Sequence of chain 8.E:
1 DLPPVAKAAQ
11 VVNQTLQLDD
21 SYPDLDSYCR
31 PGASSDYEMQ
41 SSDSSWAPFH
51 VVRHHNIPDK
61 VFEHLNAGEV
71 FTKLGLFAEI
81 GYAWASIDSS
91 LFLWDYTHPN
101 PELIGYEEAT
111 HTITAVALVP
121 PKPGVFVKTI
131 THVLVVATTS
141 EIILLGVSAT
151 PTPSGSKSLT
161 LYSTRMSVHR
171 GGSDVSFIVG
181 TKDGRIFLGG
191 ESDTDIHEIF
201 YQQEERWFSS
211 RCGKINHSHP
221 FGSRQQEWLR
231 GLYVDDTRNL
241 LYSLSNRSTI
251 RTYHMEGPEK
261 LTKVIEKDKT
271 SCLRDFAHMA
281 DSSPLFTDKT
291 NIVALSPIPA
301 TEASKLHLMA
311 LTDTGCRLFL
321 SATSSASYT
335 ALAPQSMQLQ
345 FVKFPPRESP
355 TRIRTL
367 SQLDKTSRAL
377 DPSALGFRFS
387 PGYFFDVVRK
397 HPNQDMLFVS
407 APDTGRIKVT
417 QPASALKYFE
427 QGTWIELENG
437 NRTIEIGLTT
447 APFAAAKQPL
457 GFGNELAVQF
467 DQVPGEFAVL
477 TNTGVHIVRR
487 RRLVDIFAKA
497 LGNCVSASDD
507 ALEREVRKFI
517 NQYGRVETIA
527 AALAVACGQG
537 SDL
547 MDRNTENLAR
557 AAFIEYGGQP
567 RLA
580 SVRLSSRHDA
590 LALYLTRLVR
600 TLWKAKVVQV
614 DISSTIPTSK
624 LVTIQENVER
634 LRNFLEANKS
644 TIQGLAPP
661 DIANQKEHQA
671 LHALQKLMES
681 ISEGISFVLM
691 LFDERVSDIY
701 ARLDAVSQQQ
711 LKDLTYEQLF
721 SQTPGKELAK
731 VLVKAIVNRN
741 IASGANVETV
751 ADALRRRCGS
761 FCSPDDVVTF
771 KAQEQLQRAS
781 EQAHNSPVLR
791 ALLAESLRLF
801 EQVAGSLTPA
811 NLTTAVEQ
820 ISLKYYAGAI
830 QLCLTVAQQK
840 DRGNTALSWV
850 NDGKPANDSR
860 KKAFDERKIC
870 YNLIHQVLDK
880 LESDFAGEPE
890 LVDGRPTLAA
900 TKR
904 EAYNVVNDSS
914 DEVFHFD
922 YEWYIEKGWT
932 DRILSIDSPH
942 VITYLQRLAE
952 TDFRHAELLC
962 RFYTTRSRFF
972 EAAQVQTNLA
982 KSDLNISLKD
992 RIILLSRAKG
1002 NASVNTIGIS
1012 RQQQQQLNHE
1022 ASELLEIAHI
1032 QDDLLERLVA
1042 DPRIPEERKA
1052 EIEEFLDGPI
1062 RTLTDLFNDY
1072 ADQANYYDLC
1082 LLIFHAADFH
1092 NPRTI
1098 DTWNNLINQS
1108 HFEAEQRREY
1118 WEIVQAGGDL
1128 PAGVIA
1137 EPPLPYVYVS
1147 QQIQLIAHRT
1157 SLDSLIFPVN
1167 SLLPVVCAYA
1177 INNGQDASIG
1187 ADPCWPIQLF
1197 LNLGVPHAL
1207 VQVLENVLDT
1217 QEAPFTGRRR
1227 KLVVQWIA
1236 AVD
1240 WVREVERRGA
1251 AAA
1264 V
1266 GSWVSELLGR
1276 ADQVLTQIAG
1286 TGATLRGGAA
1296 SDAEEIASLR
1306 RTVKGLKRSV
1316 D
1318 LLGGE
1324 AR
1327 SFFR

Sequence of chain 8.K:
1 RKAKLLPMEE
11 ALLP

Sequence of chain 8.B:
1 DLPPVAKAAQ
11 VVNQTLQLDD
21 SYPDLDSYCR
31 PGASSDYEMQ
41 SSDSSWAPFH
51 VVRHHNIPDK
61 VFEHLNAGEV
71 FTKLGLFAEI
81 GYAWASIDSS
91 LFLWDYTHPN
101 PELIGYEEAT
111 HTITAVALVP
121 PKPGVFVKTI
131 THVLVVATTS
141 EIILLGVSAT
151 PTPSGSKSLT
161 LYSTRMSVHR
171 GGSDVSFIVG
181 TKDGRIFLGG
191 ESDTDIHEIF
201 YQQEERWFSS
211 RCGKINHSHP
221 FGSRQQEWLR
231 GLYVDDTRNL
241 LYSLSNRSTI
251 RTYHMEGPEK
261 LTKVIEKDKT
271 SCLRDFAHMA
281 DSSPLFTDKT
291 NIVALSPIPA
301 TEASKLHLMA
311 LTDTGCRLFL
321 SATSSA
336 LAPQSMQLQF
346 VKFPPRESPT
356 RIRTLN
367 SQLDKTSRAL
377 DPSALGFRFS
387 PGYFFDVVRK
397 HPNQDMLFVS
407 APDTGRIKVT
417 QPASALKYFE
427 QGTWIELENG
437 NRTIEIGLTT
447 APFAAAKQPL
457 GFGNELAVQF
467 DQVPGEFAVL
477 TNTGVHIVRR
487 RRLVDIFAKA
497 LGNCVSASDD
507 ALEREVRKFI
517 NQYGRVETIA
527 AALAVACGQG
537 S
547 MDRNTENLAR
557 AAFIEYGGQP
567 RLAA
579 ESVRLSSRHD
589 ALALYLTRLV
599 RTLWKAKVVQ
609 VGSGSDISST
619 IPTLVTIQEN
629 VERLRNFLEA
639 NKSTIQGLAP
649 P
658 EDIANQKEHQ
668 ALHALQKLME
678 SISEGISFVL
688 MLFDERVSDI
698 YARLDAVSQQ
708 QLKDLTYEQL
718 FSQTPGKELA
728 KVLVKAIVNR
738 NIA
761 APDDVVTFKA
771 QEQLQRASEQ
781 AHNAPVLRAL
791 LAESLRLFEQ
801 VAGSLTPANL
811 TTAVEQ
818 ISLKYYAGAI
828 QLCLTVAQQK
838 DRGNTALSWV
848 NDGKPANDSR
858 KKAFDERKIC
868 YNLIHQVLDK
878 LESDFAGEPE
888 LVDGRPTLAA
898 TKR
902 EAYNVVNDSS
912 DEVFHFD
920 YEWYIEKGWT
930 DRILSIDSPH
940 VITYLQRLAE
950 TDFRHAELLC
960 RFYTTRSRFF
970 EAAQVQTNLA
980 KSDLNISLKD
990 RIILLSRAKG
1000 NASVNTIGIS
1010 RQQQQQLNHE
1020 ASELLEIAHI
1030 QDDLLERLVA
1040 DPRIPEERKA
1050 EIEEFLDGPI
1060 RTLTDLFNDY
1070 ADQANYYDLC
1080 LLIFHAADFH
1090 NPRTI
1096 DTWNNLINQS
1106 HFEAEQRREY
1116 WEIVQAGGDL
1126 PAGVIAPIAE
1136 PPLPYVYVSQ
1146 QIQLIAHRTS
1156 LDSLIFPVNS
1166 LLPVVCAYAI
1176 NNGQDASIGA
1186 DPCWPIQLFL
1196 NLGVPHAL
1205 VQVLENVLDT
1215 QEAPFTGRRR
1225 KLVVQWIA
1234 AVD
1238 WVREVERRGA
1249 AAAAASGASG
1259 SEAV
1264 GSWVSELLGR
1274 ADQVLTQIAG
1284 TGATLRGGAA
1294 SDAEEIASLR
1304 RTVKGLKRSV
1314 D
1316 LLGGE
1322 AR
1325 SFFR

Binding-site contacts:
Ligand atom CB contacts residue ILE113 of chain 8.E at 1.4 Å (hydrophobic).
Ligand atom CG contacts residue SER90 of chain 8.E at 1.1 Å.
Ligand atom ND2 contacts residue LEU159 of chain 8.E at 1.3 Å.
Ligand atom CG contacts residue THR1061 of chain 8.B at 1.1 Å.
Ligand atom CD2 contacts residue PHE92 of chain 8.E at 0.7 Å (hydrophobic).
Ligand atom CE1 contacts residue SER90 of chain 8.E at 1.0 Å.
Ligand atom CG contacts residue LEU159 of chain 8.E at 0.2 Å (hydrophobic).
Ligand atom C contacts residue THR1063 of chain 8.B at 1.4 Å.
Ligand atom OG1 contacts residue TRP84 of chain 8.E at 1.1 Å.
Ligand atom CA contacts residue LEU93 of chain 8.E at 0.2 Å (hydrophobic).
Ligand atom CZ contacts residue SER90 of chain 8.E at 0.9 Å.
Ligand atom O contacts residue ILE87 of chain 8.E at 1.4 Å (h-bond).
Ligand atom N contacts residue LEU93 of chain 8.E at 1.4 Å.
Ligand atom N contacts residue PRO99 of chain 8.E at 1.3 Å.
Ligand atom C contacts residue LEU91 of chain 8.E at 1.1 Å (hydrophobic).
Ligand atom CE contacts residue LYS4 of chain 8.K at 1.3 Å.
Ligand atom CA contacts residue LEU159 of chain 8.E at 0.6 Å (hydrophobic).
Ligand atom CZ contacts residue ILE104 of chain 8.E at 1.3 Å (hydrophobic).
Ligand atom C contacts residue LEU93 of chain 8.E at 1.4 Å (hydrophobic).
Ligand atom O contacts residue SER86 of chain 8.E at 1.1 Å (h-bond).
Ligand atom N contacts residue LYS73 of chain 8.E at 1.0 Å.
Ligand atom CB contacts residue TRP84 of chain 8.E at 0.6 Å (hydrophobic).
Ligand atom CE2 contacts residue SER90 of chain 8.E at 1.4 Å.
Ligand atom OD1 contacts residue ILE113 of chain 8.E at 1.4 Å.
Ligand atom O contacts residue LYS73 of chain 8.E at 1.4 Å.
Ligand atom CD contacts residue LYS73 of chain 8.E at 1.1 Å.
Ligand atom CG contacts residue PHE71 of chain 8.E at 1.1 Å (hydrophobic).
Ligand atom O contacts residue LEU161 of chain 8.E at 0.5 Å.
Ligand atom OD1 contacts residue THR160 of chain 8.E at 1.4 Å (h-bond).
Ligand atom OD1 contacts residue LEU159 of chain 8.E at 1.1 Å.
Ligand atom CA contacts residue LEU91 of chain 8.E at 0.9 Å (hydrophobic).
Ligand atom CD2 contacts residue SER90 of chain 8.E at 0.8 Å.
Ligand atom C contacts residue LEU159 of chain 8.E at 1.3 Å (hydrophobic).
Ligand atom CB contacts residue THR1061 of chain 8.B at 1.0 Å.
Ligand atom O contacts residue LEU159 of chain 8.E at 1.4 Å.
Ligand atom NE contacts residue ILE104 of chain 8.E at 1.1 Å.
Ligand atom CG contacts residue THR160 of chain 8.E at 1.1 Å.
Ligand atom N contacts residue LEU91 of chain 8.E at 1.4 Å.
Ligand atom N contacts residue SER90 of chain 8.E at 1.2 Å (h-bond).
Ligand atom C contacts residue LYS73 of chain 8.E at 0.9 Å.

This small molecule binds to this protein.
Small molecule (SMILES): CC[C@H](C)[C@H](NC(=O)[C@@H](NC(=O)[C@H](CC(C)C)NC(=O)[C@H](CCCCN)NC(=O)[C@H](CCCCN)NC(=O)[C@@H](N)CC1=NC=NC1)C(C)C)C(=O)N[C@@H](CC(N)=O)C(=O)N[C@@H](CCCCN)C(=O)N[C@@H](CC(=O)O)C(=O)N[C@@H](CCSC)C(=O)N[C@@H](CCCN=C(N)N)C(=O)N[C@H](C(=O)N[C@@H](CC(=O)O)C(=O)N[C@@H](CC(C)C)C(=O)N[C@@H](Cc1ccccc1)C(=O)N[C@@H](CO)C(=O)N1CCC[C@H]1C(=O)N1CCC[C@H]1C(=O)N[C@H](C=O)CC(N)=O)[C@@H](C)O